Binding-site contacts:
Ligand atom CAC contacts residue PHE233 of chain 2.A at 3.1 Å (hydrophobic).
Ligand atom CAT contacts residue TYR201 of chain 2.A at 3.5 Å (hydrophobic).
Ligand atom CAM contacts residue VAL192 of chain 2.A at 3.3 Å (hydrophobic).
Ligand atom OAB contacts residue ILE113 of chain 2.A at 3.2 Å (h-bond).
Ligand atom CAI contacts residue TRP203 of chain 2.A at 3.6 Å (hydrophobic).
Ligand atom CAL contacts residue ILE111 of chain 2.A at 3.6 Å (hydrophobic).
Ligand atom OAB contacts residue ASP112 of chain 2.A at 3.5 Å.
Ligand atom CAH contacts residue ASN228 of chain 2.A at 3.2 Å.
Ligand atom NBE contacts residue TRP203 of chain 2.A at 3.2 Å.
Ligand atom CAK contacts residue MET195 of chain 2.A at 3.6 Å (hydrophobic).
Ligand atom CAA contacts residue ILE24 of chain 2.C at 3.8 Å (hydrophobic).
Ligand atom CAH contacts residue GLN202 of chain 2.A at 3.7 Å.
Ligand atom CAJ contacts residue ILE111 of chain 2.A at 3.3 Å (hydrophobic).
Ligand atom CAZ contacts residue MET195 of chain 2.A at 3.9 Å (hydrophobic).
Ligand atom CAU contacts residue TYR201 of chain 2.A at 3.8 Å (hydrophobic).
Ligand atom CAG contacts residue PHE137 of chain 2.A at 3.7 Å (hydrophobic).
Ligand atom NBE contacts residue ASN228 of chain 2.A at 3.9 Å.
Ligand atom CAH contacts residue TRP203 of chain 2.A at 3.5 Å (hydrophobic).
Ligand atom CAI contacts residue THR114 of chain 2.A at 3.8 Å.
Ligand atom CAK contacts residue VAL192 of chain 2.A at 3.1 Å (hydrophobic).
Ligand atom OAW contacts residue ILE111 of chain 2.A at 3.6 Å.
Ligand atom CAP contacts residue ILE111 of chain 2.A at 3.8 Å (hydrophobic).
Ligand atom CAE contacts residue THR114 of chain 2.A at 3.5 Å.
Ligand atom CAC contacts residue PHE137 of chain 2.A at 3.8 Å (hydrophobic).
Ligand atom CAD contacts residue GLN202 of chain 2.A at 3.5 Å.
Ligand atom CBC contacts residue ASN228 of chain 2.A at 3.9 Å.
Ligand atom CAA contacts residue PRO177 of chain 2.A at 3.8 Å (hydrophobic).
Ligand atom CAU contacts residue TRP203 of chain 2.A at 3.7 Å (hydrophobic).
Ligand atom CBC contacts residue TRP203 of chain 2.A at 3.2 Å (hydrophobic).
Ligand atom CAG contacts residue PHE233 of chain 2.A at 3.2 Å (hydrophobic).
Ligand atom CAD contacts residue ASN228 of chain 2.A at 3.5 Å.
Ligand atom CAR contacts residue PHE135 of chain 2.A at 3.4 Å (hydrophobic).
Ligand atom CAN contacts residue PHE155 of chain 2.A at 3.6 Å (hydrophobic).
Ligand atom CAI contacts residue ASP112 of chain 2.A at 3.5 Å.
Ligand atom CAY contacts residue PHE155 of chain 2.A at 3.8 Å (hydrophobic).
Ligand atom OAW contacts residue MET195 of chain 2.A at 3.5 Å.
Ligand atom CAM contacts residue ILE24 of chain 2.C at 3.7 Å (hydrophobic).
Ligand atom CAU contacts residue ASN228 of chain 2.A at 3.6 Å.
Ligand atom CAX contacts residue TRP203 of chain 2.A at 3.6 Å (hydrophobic).
Ligand atom CAE contacts residue ASP112 of chain 2.A at 3.7 Å.

Sequence of chain 2.A:
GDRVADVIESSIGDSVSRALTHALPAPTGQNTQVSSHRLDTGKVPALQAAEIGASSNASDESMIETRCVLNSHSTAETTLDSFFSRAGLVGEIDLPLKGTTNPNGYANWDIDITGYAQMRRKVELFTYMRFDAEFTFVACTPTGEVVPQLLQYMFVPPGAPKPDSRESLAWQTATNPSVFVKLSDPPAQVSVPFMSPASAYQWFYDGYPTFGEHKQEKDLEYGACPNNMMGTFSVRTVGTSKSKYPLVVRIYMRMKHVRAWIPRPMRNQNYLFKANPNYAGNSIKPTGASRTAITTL

Sequence of chain 2.C:
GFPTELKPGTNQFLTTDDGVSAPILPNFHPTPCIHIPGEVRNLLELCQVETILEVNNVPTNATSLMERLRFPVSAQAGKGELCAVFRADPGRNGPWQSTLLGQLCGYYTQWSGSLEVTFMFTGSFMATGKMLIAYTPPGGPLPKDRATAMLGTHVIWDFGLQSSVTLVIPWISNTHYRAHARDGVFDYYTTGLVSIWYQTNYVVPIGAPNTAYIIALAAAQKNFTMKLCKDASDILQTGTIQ

The protein below binds the small molecule below.
Small molecule (SMILES): Cc1cccc(-c2ccc(OCCCCCN3CCN(c4ccncc4)C3=O)cc2)c1